A small-molecule ligand and the protein it binds are described below.
Small molecule (SMILES): COc1c(C)c2c(c(O)c1C/C=C(\C)CCC(=O)O)C(=O)OC2

Binding-site contacts:
Ligand atom O1 contacts residue GLY314 of chain 4.A at 3.6 Å (h-bond).
Ligand atom O2 contacts residue GLY312 of chain 4.A at 3.4 Å (h-bond).
Ligand atom C14 contacts residue XMP1 of chain 4.C at 3.8 Å.
Ligand atom C17 contacts residue XMP1 of chain 4.C at 3.8 Å.
Ligand atom O2 contacts residue ILE313 of chain 4.A at 3.3 Å.
Ligand atom C10 contacts residue XMP1 of chain 4.C at 3.5 Å.
Ligand atom O2 contacts residue GLY314 of chain 4.A at 3.7 Å.
Ligand atom C10 contacts residue SER263 of chain 4.A at 3.9 Å.
Ligand atom O3 contacts residue ASP261 of chain 4.A at 3.3 Å (salt-bridge).
Ligand atom O1 contacts residue XMP1 of chain 4.C at 3.7 Å.
Ligand atom O6 contacts residue SER263 of chain 4.A at 3.0 Å (h-bond).
Ligand atom C11 contacts residue XMP1 of chain 4.C at 3.7 Å.
Ligand atom C9 contacts residue GLU408 of chain 4.A at 3.2 Å.
Ligand atom O6 contacts residue SER262 of chain 4.A at 3.7 Å.
Ligand atom C15 contacts residue SER263 of chain 4.A at 3.6 Å.
Ligand atom C12 contacts residue XMP1 of chain 4.C at 3.6 Å.
Ligand atom C17 contacts residue GLY409 of chain 4.A at 3.6 Å.
Ligand atom C10 contacts residue GLY312 of chain 4.A at 3.2 Å.
Ligand atom C9 contacts residue GLY409 of chain 4.A at 4.0 Å.
Ligand atom C2 contacts residue GLY409 of chain 4.A at 3.8 Å.
Ligand atom O1 contacts residue ILE313 of chain 4.A at 4.0 Å.
Ligand atom O5 contacts residue SER263 of chain 4.A at 2.7 Å (h-bond).
Ligand atom C8 contacts residue SER262 of chain 4.A at 3.7 Å.
Ligand atom C3 contacts residue GLY409 of chain 4.A at 3.9 Å.
Ligand atom C12 contacts residue SER262 of chain 4.A at 3.8 Å.
Ligand atom C6 contacts residue SER263 of chain 4.A at 3.3 Å.
Ligand atom C7 contacts residue XMP1 of chain 4.C at 3.4 Å.
Ligand atom C16 contacts residue SER263 of chain 4.A at 3.5 Å.
Ligand atom O4 contacts residue XMP1 of chain 4.C at 3.2 Å.
Ligand atom C15 contacts residue XMP1 of chain 4.C at 3.5 Å.
Ligand atom C8 contacts residue ASP261 of chain 4.A at 3.1 Å.
Ligand atom C7 contacts residue SER262 of chain 4.A at 3.4 Å.
Ligand atom C11 contacts residue SER263 of chain 4.A at 3.5 Å.
Ligand atom C1 contacts residue XMP1 of chain 4.C at 3.8 Å.
Ligand atom C16 contacts residue XMP1 of chain 4.C at 3.6 Å.
Ligand atom C10 contacts residue ASN291 of chain 4.A at 3.6 Å.
Ligand atom C12 contacts residue SER263 of chain 4.A at 3.9 Å.
Ligand atom C4 contacts residue ARG414 of chain 4.A at 3.4 Å.
Ligand atom C1 contacts residue SER263 of chain 4.A at 3.9 Å.
Ligand atom C7 contacts residue ASP261 of chain 4.A at 3.4 Å.

Sequence of chain 4.A:
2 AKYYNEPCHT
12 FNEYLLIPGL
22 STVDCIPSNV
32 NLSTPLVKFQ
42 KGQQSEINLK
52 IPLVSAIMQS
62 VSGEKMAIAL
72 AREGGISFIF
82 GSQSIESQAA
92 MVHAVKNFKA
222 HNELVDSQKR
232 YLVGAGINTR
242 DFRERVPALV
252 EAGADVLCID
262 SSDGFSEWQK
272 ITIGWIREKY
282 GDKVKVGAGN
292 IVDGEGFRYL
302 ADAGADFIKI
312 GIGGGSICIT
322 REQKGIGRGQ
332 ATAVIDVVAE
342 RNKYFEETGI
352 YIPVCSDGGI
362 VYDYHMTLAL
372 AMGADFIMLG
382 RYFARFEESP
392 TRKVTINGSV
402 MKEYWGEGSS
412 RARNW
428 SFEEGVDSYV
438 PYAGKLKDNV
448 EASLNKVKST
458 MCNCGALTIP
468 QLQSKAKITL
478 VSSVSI